Sequence of chain 1.G:
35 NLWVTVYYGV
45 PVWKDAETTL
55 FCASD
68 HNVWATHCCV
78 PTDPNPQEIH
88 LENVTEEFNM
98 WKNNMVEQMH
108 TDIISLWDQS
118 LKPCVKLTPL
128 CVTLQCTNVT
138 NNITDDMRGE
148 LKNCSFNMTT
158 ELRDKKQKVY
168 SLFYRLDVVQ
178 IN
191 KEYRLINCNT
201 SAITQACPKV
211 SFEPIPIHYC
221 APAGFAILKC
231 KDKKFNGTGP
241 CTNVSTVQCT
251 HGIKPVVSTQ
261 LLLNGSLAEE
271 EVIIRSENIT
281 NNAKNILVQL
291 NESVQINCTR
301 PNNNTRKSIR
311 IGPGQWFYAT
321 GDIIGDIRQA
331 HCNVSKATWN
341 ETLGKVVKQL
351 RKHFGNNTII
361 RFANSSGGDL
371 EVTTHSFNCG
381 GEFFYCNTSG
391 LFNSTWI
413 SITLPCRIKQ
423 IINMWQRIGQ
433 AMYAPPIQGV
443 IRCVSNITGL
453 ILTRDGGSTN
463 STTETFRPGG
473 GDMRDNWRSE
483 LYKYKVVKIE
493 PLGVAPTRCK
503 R

This small molecule binds to this protein.
Small molecule (SMILES): CC(=O)N[C@@H]1[C@@H](O)[C@H](O)[C@@H](CO)O[C@H]1O

Binding-site contacts:
Ligand atom C6 contacts residue GLY146 of chain 1.G at 4.2 Å.
Ligand atom O6 contacts residue GLY146 of chain 1.G at 4.4 Å.
Ligand atom C4 contacts residue ASN135 of chain 1.G at 4.4 Å.
Ligand atom O5 contacts residue LYS149 of chain 1.G at 3.8 Å.
Ligand atom C2 contacts residue ASN135 of chain 1.G at 2.5 Å.
Ligand atom N2 contacts residue ASN135 of chain 1.G at 2.9 Å (h-bond).
Ligand atom C7 contacts residue ASN135 of chain 1.G at 3.4 Å.
Ligand atom O7 contacts residue ASN135 of chain 1.G at 3.6 Å (h-bond).
Ligand atom C5 contacts residue ASN135 of chain 1.G at 3.9 Å.
Ligand atom C3 contacts residue ASN135 of chain 1.G at 3.9 Å.
Ligand atom C5 contacts residue LYS149 of chain 1.G at 4.4 Å.
Ligand atom O5 contacts residue ASN135 of chain 1.G at 2.5 Å (h-bond).
Ligand atom C1 contacts residue ASN135 of chain 1.G at 1.5 Å.
Ligand atom C6 contacts residue LYS149 of chain 1.G at 4.1 Å.
Ligand atom O6 contacts residue LYS149 of chain 1.G at 3.1 Å (salt-bridge).